This protein binds this small molecule.
Small molecule (SMILES): CCCC(=O)/N=C/CCC[C@H](NC(=O)[C@H](CCCN=C(N)N)NC(=O)[C@H](C)NC(=O)[C@@H](NC(=O)[C@H](CCC(N)=O)NC(=O)[C@@H](N)CCCCN)[C@@H](C)O)C(=O)N[C@H](C=O)CO

Sequence of chain 1.A:
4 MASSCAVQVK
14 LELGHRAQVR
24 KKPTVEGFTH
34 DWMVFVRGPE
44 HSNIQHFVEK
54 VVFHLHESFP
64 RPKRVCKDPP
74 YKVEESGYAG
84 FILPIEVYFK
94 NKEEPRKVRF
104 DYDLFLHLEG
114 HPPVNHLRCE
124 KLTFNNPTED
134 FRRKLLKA

Binding-site contacts:
Ligand atom NH2 contacts residue PHE84 of chain 1.A at 3.4 Å.
Ligand atom CG contacts residue LEU109 of chain 1.A at 3.3 Å (hydrophobic).
Ligand atom OAD contacts residue TYR81 of chain 1.A at 2.7 Å (h-bond).
Ligand atom CB contacts residue HIS59 of chain 1.A at 3.6 Å.
Ligand atom OAD contacts residue GLY80 of chain 1.A at 3.1 Å.
Ligand atom OG1 contacts residue GLY83 of chain 1.A at 3.6 Å.
Ligand atom NH2 contacts residue ASP106 of chain 1.A at 2.8 Å (salt-bridge).
Ligand atom O contacts residue ALA82 of chain 1.A at 3.1 Å.
Ligand atom C contacts residue LEU109 of chain 1.A at 3.6 Å (hydrophobic).
Ligand atom CAF contacts residue SER61 of chain 1.A at 3.3 Å.
Ligand atom CD contacts residue SER61 of chain 1.A at 3.4 Å.
Ligand atom O contacts residue GLY83 of chain 1.A at 3.2 Å (h-bond).
Ligand atom N contacts residue GLY83 of chain 1.A at 2.9 Å (h-bond).
Ligand atom CAA contacts residue SER61 of chain 1.A at 3.3 Å.
Ligand atom CA contacts residue HIS59 of chain 1.A at 3.6 Å.
Ligand atom CA contacts residue LEU109 of chain 1.A at 3.3 Å (hydrophobic).
Ligand atom OAD contacts residue ALA82 of chain 1.A at 3.3 Å (h-bond).
Ligand atom OE1 contacts residue PHE108 of chain 1.A at 3.5 Å.
Ligand atom OG1 contacts residue LEU109 of chain 1.A at 3.6 Å.
Ligand atom NH2 contacts residue ILE85 of chain 1.A at 3.4 Å.
Ligand atom NH1 contacts residue ASP106 of chain 1.A at 2.8 Å (salt-bridge).
Ligand atom CB contacts residue GLY83 of chain 1.A at 3.6 Å.
Ligand atom CZ contacts residue ASP106 of chain 1.A at 3.2 Å.
Ligand atom N contacts residue LEU109 of chain 1.A at 3.0 Å (h-bond).
Ligand atom CD contacts residue PHE108 of chain 1.A at 3.5 Å (hydrophobic).
Ligand atom CAN contacts residue TYR81 of chain 1.A at 3.2 Å (hydrophobic).
Ligand atom CAJ contacts residue PHE62 of chain 1.A at 3.4 Å (hydrophobic).
Ligand atom CA contacts residue GLY83 of chain 1.A at 3.3 Å.
Ligand atom C contacts residue GLY83 of chain 1.A at 3.6 Å.
Ligand atom CG2 contacts residue LEU109 of chain 1.A at 3.6 Å (hydrophobic).
Ligand atom CAJ contacts residue TYR81 of chain 1.A at 3.6 Å (hydrophobic).
Ligand atom O contacts residue LEU111 of chain 1.A at 3.1 Å (h-bond).
Ligand atom CG2 contacts residue HIS33 of chain 1.A at 3.6 Å.
Ligand atom O contacts residue HIS110 of chain 1.A at 3.5 Å.
Ligand atom NZ contacts residue TYR81 of chain 1.A at 3.5 Å.
Ligand atom O contacts residue LEU111 of chain 1.A at 3.4 Å.
Ligand atom CG contacts residue GLY83 of chain 1.A at 3.6 Å.
Ligand atom C contacts residue HIS59 of chain 1.A at 3.5 Å.
Ligand atom CB contacts residue LEU109 of chain 1.A at 3.6 Å (hydrophobic).
Ligand atom NZ contacts residue SER61 of chain 1.A at 3.0 Å (h-bond).